A small-molecule ligand and the protein it binds are described below.
Small molecule (SMILES): O=C1NC(c2cccc([N+](=O)[O-])c2)=CCN1c1ccccc1O

Sequence of chain 1.A:
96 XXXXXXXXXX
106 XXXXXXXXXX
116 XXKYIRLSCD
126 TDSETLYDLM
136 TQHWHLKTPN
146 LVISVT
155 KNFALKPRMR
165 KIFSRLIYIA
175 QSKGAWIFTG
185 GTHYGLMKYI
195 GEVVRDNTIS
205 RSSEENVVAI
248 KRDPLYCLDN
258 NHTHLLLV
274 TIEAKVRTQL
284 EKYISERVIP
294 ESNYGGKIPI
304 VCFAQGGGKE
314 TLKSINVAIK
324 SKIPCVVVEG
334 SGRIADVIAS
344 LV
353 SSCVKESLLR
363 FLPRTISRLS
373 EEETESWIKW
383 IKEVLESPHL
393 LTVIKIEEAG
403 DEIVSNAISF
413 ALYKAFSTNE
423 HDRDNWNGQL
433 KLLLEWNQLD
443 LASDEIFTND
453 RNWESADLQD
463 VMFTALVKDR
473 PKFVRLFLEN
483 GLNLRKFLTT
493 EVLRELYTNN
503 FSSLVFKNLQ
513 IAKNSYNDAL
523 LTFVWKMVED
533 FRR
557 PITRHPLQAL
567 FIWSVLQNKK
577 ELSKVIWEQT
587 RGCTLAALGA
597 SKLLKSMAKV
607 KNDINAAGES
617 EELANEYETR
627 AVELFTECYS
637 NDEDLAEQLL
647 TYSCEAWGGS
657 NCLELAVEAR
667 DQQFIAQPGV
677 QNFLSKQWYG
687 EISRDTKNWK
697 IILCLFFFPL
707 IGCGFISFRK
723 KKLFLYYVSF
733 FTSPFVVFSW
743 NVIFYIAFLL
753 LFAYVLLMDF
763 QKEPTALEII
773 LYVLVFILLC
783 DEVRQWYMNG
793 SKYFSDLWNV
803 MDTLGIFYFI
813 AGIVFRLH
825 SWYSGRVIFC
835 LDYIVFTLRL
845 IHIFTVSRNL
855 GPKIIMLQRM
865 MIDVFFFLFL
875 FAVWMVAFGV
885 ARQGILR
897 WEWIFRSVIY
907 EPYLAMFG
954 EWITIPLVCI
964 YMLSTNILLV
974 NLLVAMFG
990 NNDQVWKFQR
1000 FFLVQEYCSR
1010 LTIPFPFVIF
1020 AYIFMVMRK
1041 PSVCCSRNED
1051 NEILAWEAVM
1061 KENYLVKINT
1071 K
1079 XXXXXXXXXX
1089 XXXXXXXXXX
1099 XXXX

Binding-site contacts:
Ligand atom C09 contacts residue ARG843 of chain 1.A at 3.4 Å.
Ligand atom C20 contacts residue ARG843 of chain 1.A at 3.4 Å.
Ligand atom C03 contacts residue ARG843 of chain 1.A at 3.5 Å.
Ligand atom N21 contacts residue TYR1006 of chain 1.A at 3.5 Å (h-bond).
Ligand atom C17 contacts residue ILE847 of chain 1.A at 3.8 Å (hydrophobic).
Ligand atom C11 contacts residue PHE840 of chain 1.A at 3.5 Å (hydrophobic).
Ligand atom C02 contacts residue TYR747 of chain 1.A at 3.5 Å (hydrophobic).
Ligand atom C19 contacts residue ILE847 of chain 1.A at 3.4 Å (hydrophobic).
Ligand atom O23 contacts residue TYR1006 of chain 1.A at 2.7 Å (h-bond).
Ligand atom C15 contacts residue ARG843 of chain 1.A at 4.0 Å.
Ligand atom C10 contacts residue ARG843 of chain 1.A at 3.5 Å.
Ligand atom N21 contacts residue ASN743 of chain 1.A at 3.3 Å.
Ligand atom N07 contacts residue ARG843 of chain 1.A at 3.9 Å.
Ligand atom N04 contacts residue ARG843 of chain 1.A at 2.9 Å (salt-bridge).
Ligand atom C08 contacts residue ASP804 of chain 1.A at 3.9 Å.
Ligand atom C05 contacts residue GLU784 of chain 1.A at 3.4 Å.
Ligand atom C12 contacts residue PHE840 of chain 1.A at 3.3 Å (hydrophobic).
Ligand atom O06 contacts residue ASP804 of chain 1.A at 3.6 Å (salt-bridge).
Ligand atom C13 contacts residue PHE840 of chain 1.A at 3.8 Å (hydrophobic).
Ligand atom C01 contacts residue LEU780 of chain 1.A at 3.4 Å (hydrophobic).
Ligand atom O22 contacts residue PHE740 of chain 1.A at 4.0 Å.
Ligand atom C18 contacts residue ILE847 of chain 1.A at 2.9 Å (hydrophobic).
Ligand atom C13 contacts residue ASP804 of chain 1.A at 3.6 Å.
Ligand atom C12 contacts residue ASP804 of chain 1.A at 3.7 Å.
Ligand atom O22 contacts residue ASN743 of chain 1.A at 3.2 Å.
Ligand atom O22 contacts residue ILE847 of chain 1.A at 3.9 Å.
Ligand atom O22 contacts residue VAL744 of chain 1.A at 3.0 Å (h-bond).
Ligand atom C20 contacts residue HIS846 of chain 1.A at 3.9 Å.
Ligand atom C18 contacts residue TYR1006 of chain 1.A at 3.8 Å (hydrophobic).
Ligand atom O06 contacts residue GLU784 of chain 1.A at 2.6 Å (salt-bridge).
Ligand atom C11 contacts residue ASP804 of chain 1.A at 3.8 Å.
Ligand atom C17 contacts residue TYR1006 of chain 1.A at 3.9 Å (hydrophobic).
Ligand atom O06 contacts residue CA1 of chain 1.G at 3.5 Å.
Ligand atom O23 contacts residue ASN743 of chain 1.A at 2.8 Å.
Ligand atom C08 contacts residue ARG843 of chain 1.A at 4.0 Å.
Ligand atom O06 contacts residue ARG843 of chain 1.A at 3.3 Å (salt-bridge).
Ligand atom C19 contacts residue HIS846 of chain 1.A at 3.2 Å.
Ligand atom C05 contacts residue ARG843 of chain 1.A at 3.1 Å.
Ligand atom O14 contacts residue LEU780 of chain 1.A at 3.9 Å.
Ligand atom O14 contacts residue ILE808 of chain 1.A at 4.0 Å.